A protein and the small-molecule ligand that binds it are described below.
Small molecule (SMILES): CC(=O)N[C@H]1[C@H](O[C@H]2[C@H](O)[C@@H](NC(C)=O)CO[C@@H]2CO[C@@H]2O[C@@H](C)[C@@H](O)[C@@H](O)[C@@H]2O)O[C@H](CO)[C@@H](O[C@@H]2O[C@H](CO[C@H]3O[C@H](CO)[C@@H](O)[C@H](O)[C@@H]3O)[C@@H](O)[C@H](O)[C@@H]2O)[C@@H]1O

Sequence of chain 1.A:
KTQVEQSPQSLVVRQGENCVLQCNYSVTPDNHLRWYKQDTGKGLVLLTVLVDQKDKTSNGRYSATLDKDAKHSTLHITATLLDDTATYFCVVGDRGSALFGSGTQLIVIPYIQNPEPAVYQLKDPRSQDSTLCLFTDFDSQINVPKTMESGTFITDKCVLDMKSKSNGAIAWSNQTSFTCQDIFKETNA

Binding-site contacts:
Ligand atom O7 contacts residue SER26 of chain 1.A at 3.7 Å.
Ligand atom C2 contacts residue ASN24 of chain 1.A at 2.4 Å.
Ligand atom C7 contacts residue GLU5 of chain 1.A at 3.5 Å.
Ligand atom N2 contacts residue GLU5 of chain 1.A at 2.8 Å (salt-bridge).
Ligand atom C8 contacts residue VAL4 of chain 1.A at 4.3 Å (hydrophobic).
Ligand atom C8 contacts residue SER26 of chain 1.A at 4.0 Å.
Ligand atom C7 contacts residue SER26 of chain 1.A at 4.3 Å.
Ligand atom C2 contacts residue GLU5 of chain 1.A at 3.7 Å.
Ligand atom C8 contacts residue TYR25 of chain 1.A at 4.0 Å (hydrophobic).
Ligand atom C1 contacts residue GLU5 of chain 1.A at 4.2 Å.
Ligand atom C8 contacts residue THR2 of chain 1.A at 4.2 Å.
Ligand atom C6 contacts residue ALA70 of chain 1.A at 3.3 Å (hydrophobic).
Ligand atom O5 contacts residue ASN24 of chain 1.A at 2.3 Å (h-bond).
Ligand atom O4 contacts residue ALA70 of chain 1.A at 4.3 Å.
Ligand atom C5 contacts residue ASN24 of chain 1.A at 4.3 Å.
Ligand atom C8 contacts residue ASN24 of chain 1.A at 4.0 Å.
Ligand atom N2 contacts residue ASN24 of chain 1.A at 2.9 Å (h-bond).
Ligand atom C5 contacts residue ALA70 of chain 1.A at 4.2 Å (hydrophobic).
Ligand atom C6 contacts residue HIS72 of chain 1.A at 4.1 Å.
Ligand atom O7 contacts residue ASN24 of chain 1.A at 3.3 Å (h-bond).
Ligand atom C8 contacts residue GLN3 of chain 1.A at 3.8 Å.
Ligand atom C5 contacts residue ASN24 of chain 1.A at 3.6 Å.
Ligand atom C8 contacts residue GLU5 of chain 1.A at 3.4 Å.
Ligand atom C1 contacts residue ASN24 of chain 1.A at 1.4 Å.
Ligand atom O7 contacts residue TYR25 of chain 1.A at 3.2 Å (h-bond).
Ligand atom C6 contacts residue ASN24 of chain 1.A at 4.3 Å.
Ligand atom C4 contacts residue ALA70 of chain 1.A at 4.3 Å (hydrophobic).
Ligand atom C3 contacts residue GLU5 of chain 1.A at 3.9 Å.
Ligand atom C7 contacts residue ASN24 of chain 1.A at 3.3 Å.
Ligand atom C7 contacts residue TYR25 of chain 1.A at 4.0 Å (hydrophobic).
Ligand atom C4 contacts residue ASN24 of chain 1.A at 4.1 Å.
Ligand atom C3 contacts residue ASN24 of chain 1.A at 3.7 Å.
Ligand atom O3 contacts residue GLU5 of chain 1.A at 4.3 Å.